Sequence of chain 1.C:
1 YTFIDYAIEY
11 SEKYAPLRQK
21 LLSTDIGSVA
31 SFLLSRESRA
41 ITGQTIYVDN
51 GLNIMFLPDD

Binding-site contacts:
Ligand atom C5 contacts residue ILE227 of chain 1.A at 3.7 Å (hydrophobic).
Ligand atom C5 contacts residue ALA224 of chain 1.A at 3.5 Å (hydrophobic).
Ligand atom C12 contacts residue VAL126 of chain 1.A at 3.8 Å (hydrophobic).
Ligand atom O1 contacts residue NAD1 of chain 1.E at 2.9 Å (h-bond).
Ligand atom C6 contacts residue ALA224 of chain 1.A at 3.9 Å (hydrophobic).
Ligand atom C11 contacts residue ALA121 of chain 1.A at 4.2 Å (hydrophobic).
Ligand atom CL1 contacts residue ALA121 of chain 1.A at 3.5 Å.
Ligand atom C1 contacts residue NAD1 of chain 1.E at 3.5 Å.
Ligand atom CL2 contacts residue ALA123 of chain 1.A at 3.2 Å.
Ligand atom C3 contacts residue NAD1 of chain 1.E at 3.7 Å.
Ligand atom C6 contacts residue NAD1 of chain 1.E at 3.4 Å.
Ligand atom C4 contacts residue NAD1 of chain 1.E at 4.0 Å.
Ligand atom N1 contacts residue NAD1 of chain 1.E at 3.7 Å.
Ligand atom C10 contacts residue ASN122 of chain 1.A at 4.2 Å.
Ligand atom CL2 contacts residue ASN122 of chain 1.A at 3.8 Å.
Ligand atom CL2 contacts residue VAL126 of chain 1.A at 3.9 Å.
Ligand atom C2 contacts residue TYR181 of chain 1.A at 3.3 Å (hydrophobic).
Ligand atom C8 contacts residue ALA223 of chain 1.A at 3.8 Å (hydrophobic).
Ligand atom C6 contacts residue ILE4 of chain 1.C at 3.5 Å (hydrophobic).
Ligand atom C3 contacts residue TYR181 of chain 1.A at 3.5 Å (hydrophobic).
Ligand atom C7 contacts residue ALA223 of chain 1.A at 3.7 Å (hydrophobic).
Ligand atom C10 contacts residue ALA223 of chain 1.A at 3.8 Å (hydrophobic).
Ligand atom C1 contacts residue PHE3 of chain 1.C at 3.8 Å (hydrophobic).
Ligand atom C2 contacts residue TYR171 of chain 1.A at 3.9 Å (hydrophobic).
Ligand atom C6 contacts residue ILE227 of chain 1.A at 3.8 Å (hydrophobic).
Ligand atom C4 contacts residue ILE227 of chain 1.A at 4.2 Å (hydrophobic).
Ligand atom C6 contacts residue PHE3 of chain 1.C at 4.1 Å (hydrophobic).
Ligand atom C11 contacts residue ALA223 of chain 1.A at 4.2 Å (hydrophobic).
Ligand atom O1 contacts residue TYR181 of chain 1.A at 2.6 Å (h-bond).
Ligand atom CL1 contacts residue NAD1 of chain 1.E at 3.4 Å.
Ligand atom C12 contacts residue ALA223 of chain 1.A at 3.9 Å (hydrophobic).
Ligand atom C9 contacts residue ALA121 of chain 1.A at 3.8 Å (hydrophobic).
Ligand atom CL1 contacts residue ALA223 of chain 1.A at 3.4 Å.
Ligand atom C7 contacts residue ILE227 of chain 1.A at 3.5 Å (hydrophobic).
Ligand atom C10 contacts residue ALA121 of chain 1.A at 3.2 Å (hydrophobic).
Ligand atom C2 contacts residue NAD1 of chain 1.E at 3.7 Å.
Ligand atom C12 contacts residue ILE227 of chain 1.A at 3.8 Å (hydrophobic).
Ligand atom C9 contacts residue ALA223 of chain 1.A at 3.5 Å (hydrophobic).
Ligand atom C1 contacts residue TYR181 of chain 1.A at 4.1 Å (hydrophobic).
Ligand atom C5 contacts residue NAD1 of chain 1.E at 3.8 Å.

Sequence of chain 1.A:
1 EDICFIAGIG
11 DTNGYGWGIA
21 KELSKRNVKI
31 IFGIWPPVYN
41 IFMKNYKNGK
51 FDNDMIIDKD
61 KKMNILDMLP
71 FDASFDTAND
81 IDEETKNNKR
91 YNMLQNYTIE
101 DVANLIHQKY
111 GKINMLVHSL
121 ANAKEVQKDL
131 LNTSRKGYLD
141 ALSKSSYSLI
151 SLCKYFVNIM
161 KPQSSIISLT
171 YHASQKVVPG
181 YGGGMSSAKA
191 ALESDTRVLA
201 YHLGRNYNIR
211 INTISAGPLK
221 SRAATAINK

The protein below binds the small molecule below.
Small molecule (SMILES): Oc1ccccc1Nc1ccc(Cl)cc1Cl